Binding-site contacts:
Ligand atom C24 contacts residue PHE73 of chain 1.B at 3.9 Å (hydrophobic).
Ligand atom C10 contacts residue TRP106 of chain 1.B at 3.9 Å (hydrophobic).
Ligand atom O03 contacts residue LEU80 of chain 1.B at 3.6 Å.
Ligand atom C09 contacts residue ALA87 of chain 1.B at 4.1 Å (hydrophobic).
Ligand atom C07 contacts residue ALA87 of chain 1.B at 3.9 Å (hydrophobic).
Ligand atom C09 contacts residue VAL86 of chain 1.B at 3.9 Å (hydrophobic).
Ligand atom C18 contacts residue LEU80 of chain 1.B at 4.1 Å (hydrophobic).
Ligand atom C02 contacts residue LEU80 of chain 1.B at 3.5 Å (hydrophobic).
Ligand atom N31 contacts residue LEU190 of chain 1.B at 4.0 Å.
Ligand atom C08 contacts residue ALA87 of chain 1.B at 3.4 Å (hydrophobic).
Ligand atom C14 contacts residue ALA77 of chain 1.B at 3.5 Å (hydrophobic).
Ligand atom C16 contacts residue LEU80 of chain 1.B at 4.1 Å (hydrophobic).
Ligand atom C08 contacts residue TRP106 of chain 1.B at 3.9 Å (hydrophobic).
Ligand atom N33 contacts residue SER188 of chain 1.B at 3.5 Å (h-bond).
Ligand atom C29 contacts residue LEU80 of chain 1.B at 4.0 Å (hydrophobic).
Ligand atom C25 contacts residue SER188 of chain 1.B at 4.1 Å.
Ligand atom C20 contacts residue LEU80 of chain 1.B at 4.0 Å (hydrophobic).
Ligand atom C15 contacts residue ILE102 of chain 1.B at 3.3 Å (hydrophobic).
Ligand atom N34 contacts residue SER188 of chain 1.B at 2.7 Å (h-bond).
Ligand atom C15 contacts residue LEU80 of chain 1.B at 4.1 Å (hydrophobic).
Ligand atom C07 contacts residue TRP106 of chain 1.B at 3.5 Å (hydrophobic).
Ligand atom C24 contacts residue LEU76 of chain 1.B at 3.7 Å (hydrophobic).
Ligand atom C13 contacts residue LEU107 of chain 1.B at 4.0 Å (hydrophobic).
Ligand atom O23 contacts residue PRO189 of chain 1.B at 4.2 Å.
Ligand atom C22 contacts residue PHE73 of chain 1.B at 4.1 Å (hydrophobic).
Ligand atom C26 contacts residue SER188 of chain 1.B at 3.6 Å.
Ligand atom C16 contacts residue ILE102 of chain 1.B at 3.8 Å (hydrophobic).
Ligand atom O23 contacts residue PHE73 of chain 1.B at 3.4 Å.
Ligand atom N34 contacts residue LEU190 of chain 1.B at 3.7 Å.
Ligand atom C04 contacts residue LEU80 of chain 1.B at 3.9 Å (hydrophobic).
Ligand atom C17 contacts residue LEU80 of chain 1.B at 3.8 Å (hydrophobic).
Ligand atom C25 contacts residue LEU76 of chain 1.B at 3.4 Å (hydrophobic).
Ligand atom C30 contacts residue SER188 of chain 1.B at 3.8 Å.
Ligand atom C15 contacts residue ALA77 of chain 1.B at 4.2 Å (hydrophobic).
Ligand atom C13 contacts residue LEU103 of chain 1.B at 4.0 Å (hydrophobic).
Ligand atom C08 contacts residue VAL86 of chain 1.B at 3.7 Å (hydrophobic).
Ligand atom C30 contacts residue LEU190 of chain 1.B at 3.7 Å (hydrophobic).
Ligand atom N01 contacts residue LEU80 of chain 1.B at 3.5 Å.
Ligand atom N33 contacts residue LEU190 of chain 1.B at 4.0 Å.
Ligand atom C26 contacts residue LEU76 of chain 1.B at 4.1 Å (hydrophobic).

Sequence of chain 1.B:
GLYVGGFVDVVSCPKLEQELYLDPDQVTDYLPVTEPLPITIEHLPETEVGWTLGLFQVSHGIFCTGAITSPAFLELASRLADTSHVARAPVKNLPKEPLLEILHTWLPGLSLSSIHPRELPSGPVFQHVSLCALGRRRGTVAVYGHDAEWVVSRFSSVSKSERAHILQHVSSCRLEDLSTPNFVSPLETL

A protein and the small-molecule ligand that binds it are described below.
Small molecule (SMILES): O=C(Nc1ccc(-c2nnn[nH]2)cc1OC1CCOCC1)c1cccc(CC2CCCCC2)n1